Binding-site contacts:
Ligand atom O8 contacts residue ARG129 of chain 1.C at 2.7 Å (salt-bridge).
Ligand atom C7 contacts residue ARG209 of chain 1.C at 3.5 Å.
Ligand atom O7 contacts residue ALA302 of chain 1.D at 3.2 Å.
Ligand atom O4 contacts residue SER194 of chain 1.C at 2.7 Å (h-bond).
Ligand atom O1 contacts residue ARG129 of chain 1.C at 3.5 Å (salt-bridge).
Ligand atom N2 contacts residue LYS34 of chain 1.C at 3.4 Å (salt-bridge).
Ligand atom C7 contacts residue TYR38 of chain 1.C at 3.3 Å (hydrophobic).
Ligand atom O3 contacts residue TYR38 of chain 1.C at 2.5 Å (h-bond).
Ligand atom O6 contacts residue LYS34 of chain 1.C at 3.2 Å (salt-bridge).
Ligand atom P2 contacts residue MET303 of chain 1.D at 3.7 Å.
Ligand atom O3 contacts residue TYR343 of chain 1.C at 3.4 Å.
Ligand atom O6 contacts residue MET303 of chain 1.D at 3.0 Å.
Ligand atom C9 contacts residue TYR255 of chain 1.D at 3.2 Å (hydrophobic).
Ligand atom C10 contacts residue MET303 of chain 1.D at 3.3 Å (hydrophobic).
Ligand atom O2 contacts residue TYR38 of chain 1.C at 3.5 Å (h-bond).
Ligand atom C3 contacts residue LYS34 of chain 1.C at 3.2 Å.
Ligand atom O6 contacts residue ASP304 of chain 1.D at 3.5 Å (salt-bridge).
Ligand atom O4 contacts residue ILE212 of chain 1.C at 3.6 Å.
Ligand atom C8 contacts residue TYR38 of chain 1.C at 3.3 Å (hydrophobic).
Ligand atom C3 contacts residue HIS159 of chain 1.C at 3.6 Å.
Ligand atom O3 contacts residue ILE212 of chain 1.C at 2.9 Å (h-bond).
Ligand atom N2 contacts residue TYR255 of chain 1.D at 3.0 Å (h-bond).
Ligand atom O8 contacts residue TYR255 of chain 1.D at 2.5 Å (h-bond).
Ligand atom O2 contacts residue ALA193 of chain 1.C at 3.4 Å.
Ligand atom O7 contacts residue MET303 of chain 1.D at 2.7 Å (h-bond).
Ligand atom P1 contacts residue TYR38 of chain 1.C at 3.6 Å.
Ligand atom O5 contacts residue TYR343 of chain 1.C at 2.6 Å (h-bond).
Ligand atom N2 contacts residue HIS159 of chain 1.C at 3.6 Å.
Ligand atom O7 contacts residue TYR255 of chain 1.D at 3.6 Å.
Ligand atom C8 contacts residue LYS34 of chain 1.C at 2.9 Å.
Ligand atom P2 contacts residue TYR255 of chain 1.D at 3.3 Å.
Ligand atom O3 contacts residue GLY211 of chain 1.C at 3.5 Å.
Ligand atom C1 contacts residue ARG209 of chain 1.C at 3.5 Å.
Ligand atom C10 contacts residue TYR38 of chain 1.C at 3.2 Å (hydrophobic).
Ligand atom O4 contacts residue GLY211 of chain 1.C at 2.9 Å (h-bond).
Ligand atom O4 contacts residue ALA193 of chain 1.C at 3.5 Å.
Ligand atom O1 contacts residue HIS159 of chain 1.C at 3.6 Å.
Ligand atom C4 contacts residue LYS34 of chain 1.C at 3.2 Å.
Ligand atom O1 contacts residue LYS34 of chain 1.C at 3.0 Å (salt-bridge).
Ligand atom N1 contacts residue ARG209 of chain 1.C at 2.8 Å (salt-bridge).

Sequence of chain 1.D:
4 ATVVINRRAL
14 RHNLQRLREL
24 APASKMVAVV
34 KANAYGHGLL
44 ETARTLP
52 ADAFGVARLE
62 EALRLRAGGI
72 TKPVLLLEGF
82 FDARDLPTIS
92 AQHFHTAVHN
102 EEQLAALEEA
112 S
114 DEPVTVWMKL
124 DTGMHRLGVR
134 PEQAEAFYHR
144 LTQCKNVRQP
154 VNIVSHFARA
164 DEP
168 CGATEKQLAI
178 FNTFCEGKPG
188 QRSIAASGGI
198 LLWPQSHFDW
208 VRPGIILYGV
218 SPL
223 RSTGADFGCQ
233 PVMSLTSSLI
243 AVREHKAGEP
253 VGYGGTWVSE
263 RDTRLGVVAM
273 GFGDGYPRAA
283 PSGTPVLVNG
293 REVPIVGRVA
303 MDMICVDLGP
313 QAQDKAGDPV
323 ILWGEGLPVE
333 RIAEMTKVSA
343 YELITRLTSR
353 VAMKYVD

A protein and the small-molecule ligand that binds it are described below.
Small molecule (SMILES): Cc1ncc(COP(=O)(O)O)c(CN[C@@H](C)P(=O)(O)O)c1O

Sequence of chain 1.C:
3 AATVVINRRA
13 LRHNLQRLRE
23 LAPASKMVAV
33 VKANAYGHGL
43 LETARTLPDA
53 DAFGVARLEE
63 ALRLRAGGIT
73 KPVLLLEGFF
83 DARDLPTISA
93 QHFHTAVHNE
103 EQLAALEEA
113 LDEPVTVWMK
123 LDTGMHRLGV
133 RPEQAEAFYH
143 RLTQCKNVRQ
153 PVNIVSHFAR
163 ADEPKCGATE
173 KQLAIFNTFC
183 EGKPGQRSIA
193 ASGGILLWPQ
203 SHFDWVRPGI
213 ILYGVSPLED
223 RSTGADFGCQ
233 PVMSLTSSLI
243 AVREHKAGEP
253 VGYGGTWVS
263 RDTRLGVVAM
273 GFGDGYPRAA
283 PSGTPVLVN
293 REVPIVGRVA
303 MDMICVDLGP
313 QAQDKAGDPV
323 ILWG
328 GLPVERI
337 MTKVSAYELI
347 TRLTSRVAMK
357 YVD